Sequence of chain 1.D:
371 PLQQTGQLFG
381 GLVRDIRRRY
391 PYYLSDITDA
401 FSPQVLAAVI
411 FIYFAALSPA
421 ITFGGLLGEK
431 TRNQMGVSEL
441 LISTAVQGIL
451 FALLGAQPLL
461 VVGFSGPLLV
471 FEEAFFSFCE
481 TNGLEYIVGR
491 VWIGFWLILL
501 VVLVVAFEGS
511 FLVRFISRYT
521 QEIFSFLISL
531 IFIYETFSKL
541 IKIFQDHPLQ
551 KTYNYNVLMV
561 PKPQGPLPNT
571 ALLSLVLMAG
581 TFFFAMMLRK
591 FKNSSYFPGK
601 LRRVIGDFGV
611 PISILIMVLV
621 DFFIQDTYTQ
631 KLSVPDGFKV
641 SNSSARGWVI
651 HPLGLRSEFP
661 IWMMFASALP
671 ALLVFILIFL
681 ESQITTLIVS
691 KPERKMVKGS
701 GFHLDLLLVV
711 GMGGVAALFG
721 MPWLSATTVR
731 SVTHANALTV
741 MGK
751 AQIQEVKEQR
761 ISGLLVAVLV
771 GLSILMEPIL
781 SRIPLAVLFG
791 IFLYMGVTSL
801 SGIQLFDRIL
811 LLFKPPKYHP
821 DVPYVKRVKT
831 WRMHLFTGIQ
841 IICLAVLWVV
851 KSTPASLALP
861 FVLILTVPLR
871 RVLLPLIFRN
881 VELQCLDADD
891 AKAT

A protein and the small-molecule ligand that binds it are described below.
Small molecule (SMILES): CC(=O)N[C@H]1[C@H](O[C@H]2[C@H](O)[C@@H](NC(C)=O)CO[C@@H]2CO[C@@H]2O[C@@H](C)[C@@H](O)[C@@H](O)[C@@H]2O)O[C@H](CO)[C@@H](O[C@@H]2O[C@H](CO)[C@@H](O[C@H]3O[C@H](CO)[C@@H](O)[C@H](O)[C@@H]3O)[C@H](O[C@H]3O[C@H](CO)[C@@H](O)[C@H](O)[C@@H]3O)[C@@H]2O)[C@@H]1O

Binding-site contacts:
Ligand atom C8 contacts residue ASN433 of chain 1.D at 3.4 Å.
Ligand atom C4 contacts residue ARG432 of chain 1.D at 4.0 Å.
Ligand atom O2 contacts residue ARG432 of chain 1.D at 3.1 Å (salt-bridge).
Ligand atom C5 contacts residue ALA645 of chain 1.D at 3.7 Å (hydrophobic).
Ligand atom C5 contacts residue ASN642 of chain 1.D at 3.7 Å.
Ligand atom C6 contacts residue ALA645 of chain 1.D at 3.2 Å (hydrophobic).
Ligand atom C2 contacts residue ARG432 of chain 1.D at 3.8 Å.
Ligand atom C2 contacts residue ARG432 of chain 1.D at 4.0 Å.
Ligand atom O7 contacts residue ARG432 of chain 1.D at 3.4 Å (salt-bridge).
Ligand atom C7 contacts residue ASN642 of chain 1.D at 3.6 Å.
Ligand atom C7 contacts residue ARG432 of chain 1.D at 4.0 Å.
Ligand atom C5 contacts residue GLN434 of chain 1.D at 4.3 Å.
Ligand atom C3 contacts residue GLN434 of chain 1.D at 3.1 Å.
Ligand atom O3 contacts residue GLU480 of chain 1.D at 4.4 Å.
Ligand atom C3 contacts residue ASN642 of chain 1.D at 3.8 Å.
Ligand atom O5 contacts residue ALA645 of chain 1.D at 4.4 Å.
Ligand atom C7 contacts residue ASN433 of chain 1.D at 3.3 Å.
Ligand atom O7 contacts residue ASN642 of chain 1.D at 4.0 Å.
Ligand atom C5 contacts residue ARG432 of chain 1.D at 3.9 Å.
Ligand atom C4 contacts residue ASN642 of chain 1.D at 4.2 Å.
Ligand atom O6 contacts residue GLU480 of chain 1.D at 3.7 Å.
Ligand atom O6 contacts residue ALA645 of chain 1.D at 4.4 Å.
Ligand atom O5 contacts residue ALA645 of chain 1.D at 4.2 Å.
Ligand atom O5 contacts residue ASN642 of chain 1.D at 2.4 Å (h-bond).
Ligand atom O3 contacts residue ARG432 of chain 1.D at 2.8 Å (salt-bridge).
Ligand atom O3 contacts residue GLN434 of chain 1.D at 3.2 Å (h-bond).
Ligand atom N2 contacts residue ASN642 of chain 1.D at 2.9 Å (h-bond).
Ligand atom C1 contacts residue ASN642 of chain 1.D at 1.4 Å.
Ligand atom O5 contacts residue ARG432 of chain 1.D at 4.4 Å.
Ligand atom O5 contacts residue ARG432 of chain 1.D at 4.1 Å.
Ligand atom C4 contacts residue GLN434 of chain 1.D at 3.4 Å.
Ligand atom C6 contacts residue ARG656 of chain 1.D at 3.6 Å.
Ligand atom C2 contacts residue ASN642 of chain 1.D at 2.4 Å.
Ligand atom C3 contacts residue ARG432 of chain 1.D at 3.7 Å.
Ligand atom N2 contacts residue ASN433 of chain 1.D at 4.4 Å.
Ligand atom C1 contacts residue ARG432 of chain 1.D at 3.8 Å.
Ligand atom N2 contacts residue ARG432 of chain 1.D at 4.2 Å.
Ligand atom O4 contacts residue GLN434 of chain 1.D at 4.5 Å.
Ligand atom O7 contacts residue ASN433 of chain 1.D at 2.7 Å (h-bond).
Ligand atom O4 contacts residue ARG432 of chain 1.D at 4.2 Å.